Sequence of chain 1.A:
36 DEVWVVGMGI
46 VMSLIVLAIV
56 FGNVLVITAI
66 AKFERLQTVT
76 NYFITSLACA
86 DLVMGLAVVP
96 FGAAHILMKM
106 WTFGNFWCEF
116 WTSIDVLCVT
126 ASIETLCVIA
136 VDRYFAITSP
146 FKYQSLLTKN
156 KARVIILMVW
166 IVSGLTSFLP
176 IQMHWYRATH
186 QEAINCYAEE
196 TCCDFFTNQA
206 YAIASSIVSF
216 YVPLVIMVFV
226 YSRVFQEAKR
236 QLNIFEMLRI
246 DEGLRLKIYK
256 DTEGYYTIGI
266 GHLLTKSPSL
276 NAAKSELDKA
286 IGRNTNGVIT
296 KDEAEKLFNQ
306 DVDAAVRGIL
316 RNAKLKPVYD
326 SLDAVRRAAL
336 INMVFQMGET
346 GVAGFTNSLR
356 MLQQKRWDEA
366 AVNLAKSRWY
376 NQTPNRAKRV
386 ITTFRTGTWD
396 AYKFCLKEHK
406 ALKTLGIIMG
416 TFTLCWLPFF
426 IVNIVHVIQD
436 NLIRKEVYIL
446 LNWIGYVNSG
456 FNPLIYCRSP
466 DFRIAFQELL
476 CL

Binding-site contacts:
Ligand atom O17 contacts residue ASN447 of chain 1.A at 3.1 Å (h-bond).
Ligand atom O17 contacts residue TYR451 of chain 1.A at 3.5 Å.
Ligand atom C4 contacts residue ASN428 of chain 1.A at 3.6 Å.
Ligand atom N19 contacts residue ASN447 of chain 1.A at 2.9 Å (h-bond).
Ligand atom C10 contacts residue VAL121 of chain 1.A at 3.6 Å (hydrophobic).
Ligand atom C8 contacts residue SER210 of chain 1.A at 3.8 Å.
Ligand atom C22 contacts residue ASP120 of chain 1.A at 3.8 Å.
Ligand atom C5 contacts residue PHE200 of chain 1.A at 3.7 Å (hydrophobic).
Ligand atom C2 contacts residue ASN428 of chain 1.A at 3.7 Å.
Ligand atom C6 contacts residue TYR443 of chain 1.A at 3.7 Å (hydrophobic).
Ligand atom C13 contacts residue PHE425 of chain 1.A at 3.6 Å (hydrophobic).
Ligand atom O14 contacts residue PHE424 of chain 1.A at 3.5 Å.
Ligand atom N7 contacts residue SER211 of chain 1.A at 3.7 Å.
Ligand atom C15 contacts residue ASP120 of chain 1.A at 3.7 Å.
Ligand atom O17 contacts residue ASP120 of chain 1.A at 2.6 Å (salt-bridge).
Ligand atom O17 contacts residue TRP421 of chain 1.A at 3.5 Å.
Ligand atom C1 contacts residue PHE200 of chain 1.A at 3.4 Å (hydrophobic).
Ligand atom C20 contacts residue ASN447 of chain 1.A at 3.3 Å.
Ligand atom C21 contacts residue ASP120 of chain 1.A at 3.7 Å.
Ligand atom C12 contacts residue VAL124 of chain 1.A at 3.7 Å (hydrophobic).
Ligand atom C5 contacts residue ASN428 of chain 1.A at 3.3 Å.
Ligand atom C11 contacts residue THR125 of chain 1.A at 3.5 Å.
Ligand atom C18 contacts residue ASP120 of chain 1.A at 3.7 Å.
Ligand atom C16 contacts residue ASP120 of chain 1.A at 3.6 Å.
Ligand atom N19 contacts residue TYR451 of chain 1.A at 3.5 Å (h-bond).
Ligand atom N7 contacts residue SER210 of chain 1.A at 2.9 Å (h-bond).
Ligand atom C22 contacts residue ASN447 of chain 1.A at 3.4 Å.
Ligand atom C12 contacts residue PHE425 of chain 1.A at 3.5 Å (hydrophobic).
Ligand atom C16 contacts residue ASN447 of chain 1.A at 3.6 Å.
Ligand atom C1 contacts residue ASN428 of chain 1.A at 3.4 Å.
Ligand atom C3 contacts residue ASN428 of chain 1.A at 3.8 Å.
Ligand atom C22 contacts residue TYR451 of chain 1.A at 3.5 Å (hydrophobic).
Ligand atom C6 contacts residue ASN428 of chain 1.A at 3.2 Å.
Ligand atom C18 contacts residue ASN447 of chain 1.A at 3.4 Å.
Ligand atom C6 contacts residue PHE200 of chain 1.A at 3.2 Å (hydrophobic).
Ligand atom N19 contacts residue ASP120 of chain 1.A at 2.8 Å (salt-bridge).
Ligand atom C11 contacts residue VAL121 of chain 1.A at 3.5 Å (hydrophobic).
Ligand atom C16 contacts residue PHE424 of chain 1.A at 3.7 Å (hydrophobic).
Ligand atom C20 contacts residue ASP120 of chain 1.A at 3.6 Å.
Ligand atom C10 contacts residue SER214 of chain 1.A at 3.5 Å.

A small-molecule ligand and the protein it binds are described below.
Small molecule (SMILES): CC(C)NC[C@H](O)COc1cccc2[nH]c3ccccc3c12